Binding-site contacts:
Ligand atom O12 contacts residue PHE157 of chain 2.A at 3.6 Å (h-bond).
Ligand atom C10 contacts residue TYR161 of chain 2.A at 3.5 Å (hydrophobic).
Ligand atom F6 contacts residue FAD1 of chain 2.D at 2.7 Å.
Ligand atom O4 contacts residue TYR366 of chain 2.A at 3.5 Å (h-bond).
Ligand atom O12 contacts residue THR162 of chain 2.A at 3.3 Å (h-bond).
Ligand atom C1 contacts residue ARG292 of chain 2.A at 3.3 Å.
Ligand atom O3 contacts residue TYR366 of chain 2.A at 2.2 Å (h-bond).
Ligand atom O12 contacts residue VAL158 of chain 2.A at 3.2 Å.
Ligand atom C3 contacts residue ASN177 of chain 2.A at 3.5 Å.
Ligand atom O11 contacts residue ASN284 of chain 2.A at 3.2 Å (h-bond).
Ligand atom O7 contacts residue LEU181 of chain 2.A at 3.4 Å.
Ligand atom O15 contacts residue HIS89 of chain 2.A at 2.4 Å (h-bond).
Ligand atom O16 contacts residue ARG292 of chain 2.A at 3.2 Å (salt-bridge).
Ligand atom C14 contacts residue VAL91 of chain 2.A at 3.6 Å (hydrophobic).
Ligand atom O2 contacts residue TYR328 of chain 2.A at 2.7 Å (h-bond).
Ligand atom N1 contacts residue TYR161 of chain 2.A at 3.5 Å.
Ligand atom P contacts residue TYR366 of chain 2.A at 3.3 Å.
Ligand atom O15 contacts residue VAL91 of chain 2.A at 3.4 Å.
Ligand atom O2 contacts residue ARG292 of chain 2.A at 2.9 Å (salt-bridge).
Ligand atom C contacts residue ARG292 of chain 2.A at 3.1 Å.
Ligand atom F57 contacts residue FAD1 of chain 2.D at 3.4 Å.
Ligand atom O3 contacts residue TYR328 of chain 2.A at 3.4 Å.
Ligand atom O9 contacts residue THR162 of chain 2.A at 2.9 Å (h-bond).
Ligand atom O5 contacts residue ARG180 of chain 2.A at 2.8 Å (salt-bridge).
Ligand atom O11 contacts residue PHE102 of chain 2.A at 3.4 Å.
Ligand atom F57 contacts residue ALA64 of chain 2.A at 2.8 Å.
Ligand atom O10 contacts residue TRP166 of chain 2.A at 2.6 Å (h-bond).
Ligand atom O9 contacts residue TRP166 of chain 2.A at 3.5 Å (h-bond).
Ligand atom O16 contacts residue ASN282 of chain 2.A at 2.7 Å (h-bond).
Ligand atom C2 contacts residue ASN177 of chain 2.A at 3.4 Å.
Ligand atom N1 contacts residue PHE157 of chain 2.A at 3.0 Å (h-bond).
Ligand atom O3 contacts residue ARG180 of chain 2.A at 3.1 Å (salt-bridge).
Ligand atom F7 contacts residue LEU66 of chain 2.A at 3.0 Å.
Ligand atom F7 contacts residue FAD1 of chain 2.D at 3.6 Å.
Ligand atom O11 contacts residue ASN282 of chain 2.A at 3.2 Å (h-bond).
Ligand atom O6 contacts residue TYR191 of chain 2.A at 2.5 Å (h-bond).
Ligand atom F7 contacts residue HIS89 of chain 2.A at 3.6 Å.
Ligand atom O16 contacts residue VAL280 of chain 2.A at 3.5 Å.
Ligand atom C8 contacts residue TYR191 of chain 2.A at 3.6 Å (hydrophobic).
Ligand atom O contacts residue ARG292 of chain 2.A at 2.4 Å (salt-bridge).

Sequence of chain 2.A:
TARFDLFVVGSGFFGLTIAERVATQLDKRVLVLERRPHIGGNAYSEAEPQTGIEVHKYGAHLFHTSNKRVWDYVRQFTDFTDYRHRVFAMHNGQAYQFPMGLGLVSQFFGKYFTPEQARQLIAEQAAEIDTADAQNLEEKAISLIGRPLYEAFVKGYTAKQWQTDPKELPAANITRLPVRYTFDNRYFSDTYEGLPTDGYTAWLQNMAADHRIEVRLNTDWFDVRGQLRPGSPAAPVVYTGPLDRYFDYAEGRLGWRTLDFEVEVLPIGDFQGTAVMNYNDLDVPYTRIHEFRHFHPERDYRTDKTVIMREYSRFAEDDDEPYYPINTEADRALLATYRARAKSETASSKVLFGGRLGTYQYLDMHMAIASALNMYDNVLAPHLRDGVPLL

A small-molecule ligand and the protein it binds are described below.
Small molecule (SMILES): O=c1ccn([C@@H]2O[C@H](COP(=O)(O)OP(=O)(O)O[C@H]3O[C@@H]([C@H](O)CO)C(F)(F)C3(F)F)[C@@H](O)[C@H]2O)c(=O)[nH]1